Sequence of chain 3.A:
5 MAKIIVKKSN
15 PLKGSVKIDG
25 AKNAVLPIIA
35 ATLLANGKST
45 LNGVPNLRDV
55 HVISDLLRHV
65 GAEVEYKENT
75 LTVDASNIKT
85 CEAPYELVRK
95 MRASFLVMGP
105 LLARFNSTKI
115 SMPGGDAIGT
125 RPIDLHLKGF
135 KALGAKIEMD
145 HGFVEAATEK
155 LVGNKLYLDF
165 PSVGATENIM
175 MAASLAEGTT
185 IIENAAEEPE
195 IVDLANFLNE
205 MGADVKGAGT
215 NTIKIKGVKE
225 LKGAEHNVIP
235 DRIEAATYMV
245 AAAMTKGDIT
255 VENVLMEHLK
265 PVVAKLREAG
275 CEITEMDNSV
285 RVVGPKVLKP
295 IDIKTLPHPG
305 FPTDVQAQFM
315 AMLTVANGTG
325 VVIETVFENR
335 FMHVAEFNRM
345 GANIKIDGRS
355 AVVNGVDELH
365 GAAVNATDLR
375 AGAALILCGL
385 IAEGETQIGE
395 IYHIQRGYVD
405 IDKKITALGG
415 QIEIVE

Binding-site contacts:
Ligand atom O1 contacts residue ARG125 of chain 3.A at 3.5 Å (salt-bridge).
Ligand atom O2B contacts residue EDO1 of chain 3.B at 2.6 Å (h-bond).
Ligand atom N2 contacts residue ASN27 of chain 3.A at 3.6 Å (h-bond).
Ligand atom O2E contacts residue LYS26 of chain 3.A at 2.8 Å (salt-bridge).
Ligand atom O4D contacts residue PHE164 of chain 3.A at 3.5 Å.
Ligand atom O1B contacts residue EDO1 of chain 3.B at 3.5 Å (h-bond).
Ligand atom N3U contacts residue PRO126 of chain 3.A at 3.2 Å (h-bond).
Ligand atom C2 contacts residue ASN27 of chain 3.A at 3.5 Å.
Ligand atom O4U contacts residue LEU129 of chain 3.A at 2.8 Å (h-bond).
Ligand atom O1A contacts residue SER166 of chain 3.A at 3.4 Å.
Ligand atom O2D contacts residue ARG125 of chain 3.A at 3.3 Å.
Ligand atom O1A contacts residue VAL167 of chain 3.A at 2.8 Å (h-bond).
Ligand atom C4 contacts residue ASP308 of chain 3.A at 3.4 Å.
Ligand atom O3 contacts residue ASN27 of chain 3.A at 3.2 Å (h-bond).
Ligand atom C4D contacts residue VAL330 of chain 3.A at 3.6 Å (hydrophobic).
Ligand atom O4U contacts residue PRO126 of chain 3.A at 3.3 Å (h-bond).
Ligand atom O3D contacts residue VAL330 of chain 3.A at 2.6 Å (h-bond).
Ligand atom O1B contacts residue GLY168 of chain 3.A at 2.8 Å (h-bond).
Ligand atom O2B contacts residue ARG125 of chain 3.A at 2.9 Å (salt-bridge).
Ligand atom N3U contacts residue ASP128 of chain 3.A at 2.9 Å (salt-bridge).
Ligand atom C1E contacts residue LYS26 of chain 3.A at 3.5 Å.
Ligand atom O2D contacts residue PRO126 of chain 3.A at 3.5 Å.
Ligand atom O4 contacts residue PHE331 of chain 3.A at 3.4 Å.
Ligand atom C8 contacts residue ASN27 of chain 3.A at 3.6 Å.
Ligand atom O2A contacts residue SER166 of chain 3.A at 2.6 Å (h-bond).
Ligand atom O4U contacts residue ASP128 of chain 3.A at 3.3 Å (salt-bridge).
Ligand atom O2E contacts residue ASN27 of chain 3.A at 3.3 Å (h-bond).
Ligand atom O2U contacts residue PRO126 of chain 3.A at 3.5 Å.
Ligand atom C7 contacts residue ASN27 of chain 3.A at 3.4 Å.
Ligand atom C5U contacts residue SER166 of chain 3.A at 3.3 Å.
Ligand atom O4U contacts residue HIS130 of chain 3.A at 3.5 Å.
Ligand atom C3D contacts residue VAL330 of chain 3.A at 3.3 Å (hydrophobic).
Ligand atom O3 contacts residue ASP308 of chain 3.A at 3.6 Å (salt-bridge).
Ligand atom O4 contacts residue ARG334 of chain 3.A at 3.6 Å.
Ligand atom O1B contacts residue VAL167 of chain 3.A at 3.5 Å.
Ligand atom O4U contacts residue ILE127 of chain 3.A at 3.1 Å.
Ligand atom O4 contacts residue ASP308 of chain 3.A at 2.7 Å (salt-bridge).
Ligand atom C4U contacts residue PRO126 of chain 3.A at 3.0 Å (hydrophobic).
Ligand atom C5U contacts residue PRO126 of chain 3.A at 3.4 Å (hydrophobic).
Ligand atom O7 contacts residue ASN27 of chain 3.A at 3.2 Å.

The small molecule below binds the protein below.
Small molecule (SMILES): CC(=O)N[C@H]1[C@@H](O[P](=O)(O)O[P](=O)(O)OC[C@H]2O[C@@H](n3ccc(=O)[nH]c3=O)[C@H](O)[C@@H]2O)O[C@H](CO)[C@@H](O)[C@@H]1O[C@H](C)C(=O)O